Sequence of chain 1.G:
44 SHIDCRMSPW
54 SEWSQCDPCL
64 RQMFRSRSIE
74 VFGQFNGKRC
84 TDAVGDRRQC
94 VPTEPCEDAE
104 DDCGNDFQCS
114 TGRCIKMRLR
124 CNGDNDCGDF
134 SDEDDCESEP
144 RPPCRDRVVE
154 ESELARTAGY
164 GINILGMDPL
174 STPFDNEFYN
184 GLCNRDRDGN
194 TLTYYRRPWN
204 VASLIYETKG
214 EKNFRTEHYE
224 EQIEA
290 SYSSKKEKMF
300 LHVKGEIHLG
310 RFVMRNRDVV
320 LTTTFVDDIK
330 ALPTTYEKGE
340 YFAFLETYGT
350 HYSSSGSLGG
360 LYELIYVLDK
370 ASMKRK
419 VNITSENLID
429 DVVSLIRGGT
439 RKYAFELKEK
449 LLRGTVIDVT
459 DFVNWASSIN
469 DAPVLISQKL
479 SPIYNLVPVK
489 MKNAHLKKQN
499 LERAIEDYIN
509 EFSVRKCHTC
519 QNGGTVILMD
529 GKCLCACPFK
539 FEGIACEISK

This small molecule binds to this protein.
Small molecule (SMILES): OC[C@H]1O[C@@H](O)[C@@H](O)[C@@H](O)[C@@H]1O

Binding-site contacts:
Ligand atom C2 contacts residue ARG68 of chain 1.G at 3.3 Å.
Ligand atom C4 contacts residue TRP53 of chain 1.G at 4.0 Å (hydrophobic).
Ligand atom O6 contacts residue PRO52 of chain 1.G at 3.9 Å.
Ligand atom C6 contacts residue TRP53 of chain 1.G at 3.9 Å (hydrophobic).
Ligand atom C1 contacts residue ARG68 of chain 1.G at 3.2 Å.
Ligand atom C1 contacts residue TRP53 of chain 1.G at 1.5 Å (hydrophobic).
Ligand atom C6 contacts residue PRO52 of chain 1.G at 4.3 Å (hydrophobic).
Ligand atom O2 contacts residue TRP53 of chain 1.G at 3.5 Å (h-bond).
Ligand atom O5 contacts residue TRP53 of chain 1.G at 2.0 Å.
Ligand atom C2 contacts residue TRP53 of chain 1.G at 3.0 Å (hydrophobic).
Ligand atom O6 contacts residue TRP53 of chain 1.G at 4.2 Å.
Ligand atom O2 contacts residue ARG68 of chain 1.G at 4.0 Å.
Ligand atom C3 contacts residue TRP53 of chain 1.G at 3.9 Å (hydrophobic).
Ligand atom C5 contacts residue TRP53 of chain 1.G at 3.0 Å (hydrophobic).